Binding-site contacts:
Ligand atom CS contacts residue GLN55 of chain 1.C at 3.6 Å.
Ligand atom N7 contacts residue ALA166 of chain 1.C at 3.1 Å (h-bond).
Ligand atom C6 contacts residue LEU169 of chain 1.C at 3.7 Å (hydrophobic).
Ligand atom O4' contacts residue SER160 of chain 1.C at 3.6 Å.
Ligand atom O4' contacts residue GLY86 of chain 1.C at 3.4 Å.
Ligand atom C5' contacts residue ASP158 of chain 1.C at 3.5 Å.
Ligand atom N7 contacts residue PRO165 of chain 1.C at 3.1 Å.
Ligand atom C2 contacts residue CYS108 of chain 1.C at 3.4 Å (hydrophobic).
Ligand atom O3' contacts residue VAL114 of chain 1.C at 3.3 Å.
Ligand atom C4' contacts residue GLU109 of chain 1.C at 3.4 Å.
Ligand atom S5' contacts residue SPM1 of chain 1.H at 3.4 Å.
Ligand atom C4' contacts residue GLY87 of chain 1.C at 3.7 Å.
Ligand atom C3' contacts residue GLU109 of chain 1.C at 3.4 Å.
Ligand atom C4 contacts residue ILE110 of chain 1.C at 3.7 Å (hydrophobic).
Ligand atom N6 contacts residue ASP140 of chain 1.C at 2.9 Å (salt-bridge).
Ligand atom N1 contacts residue ALA141 of chain 1.C at 3.0 Å (h-bond).
Ligand atom N3 contacts residue GLY86 of chain 1.C at 3.5 Å.
Ligand atom N3 contacts residue CYS108 of chain 1.C at 3.7 Å.
Ligand atom S5' contacts residue ASP89 of chain 1.C at 3.1 Å (salt-bridge).
Ligand atom N1 contacts residue ASP140 of chain 1.C at 3.7 Å.
Ligand atom N6 contacts residue PRO165 of chain 1.C at 3.1 Å (h-bond).
Ligand atom C5' contacts residue SPM1 of chain 1.H at 3.7 Å.
Ligand atom C5' contacts residue SER160 of chain 1.C at 3.6 Å.
Ligand atom N3 contacts residue ILE110 of chain 1.C at 3.3 Å (h-bond).
Ligand atom O2' contacts residue ILE110 of chain 1.C at 3.7 Å.
Ligand atom O4' contacts residue ASP158 of chain 1.C at 3.7 Å.
Ligand atom N6 contacts residue THR168 of chain 1.C at 3.3 Å (h-bond).
Ligand atom O2' contacts residue GLN34 of chain 1.C at 2.8 Å (h-bond).
Ligand atom C8 contacts residue ALA166 of chain 1.C at 3.7 Å (hydrophobic).
Ligand atom C1' contacts residue GLU109 of chain 1.C at 3.5 Å.
Ligand atom C2' contacts residue GLU109 of chain 1.C at 3.4 Å.
Ligand atom CS contacts residue ASP89 of chain 1.C at 3.2 Å.
Ligand atom C2 contacts residue ILE110 of chain 1.C at 3.4 Å (hydrophobic).
Ligand atom C3' contacts residue LEU50 of chain 1.C at 3.6 Å (hydrophobic).
Ligand atom C8 contacts residue SER160 of chain 1.C at 3.2 Å.
Ligand atom O3' contacts residue GLU109 of chain 1.C at 2.5 Å (salt-bridge).
Ligand atom N6 contacts residue LEU169 of chain 1.C at 3.7 Å.
Ligand atom C2 contacts residue ALA141 of chain 1.C at 3.7 Å (hydrophobic).
Ligand atom O2' contacts residue ASP111 of chain 1.C at 3.7 Å.
Ligand atom O2' contacts residue GLU109 of chain 1.C at 2.7 Å (salt-bridge).

Sequence of chain 1.C:
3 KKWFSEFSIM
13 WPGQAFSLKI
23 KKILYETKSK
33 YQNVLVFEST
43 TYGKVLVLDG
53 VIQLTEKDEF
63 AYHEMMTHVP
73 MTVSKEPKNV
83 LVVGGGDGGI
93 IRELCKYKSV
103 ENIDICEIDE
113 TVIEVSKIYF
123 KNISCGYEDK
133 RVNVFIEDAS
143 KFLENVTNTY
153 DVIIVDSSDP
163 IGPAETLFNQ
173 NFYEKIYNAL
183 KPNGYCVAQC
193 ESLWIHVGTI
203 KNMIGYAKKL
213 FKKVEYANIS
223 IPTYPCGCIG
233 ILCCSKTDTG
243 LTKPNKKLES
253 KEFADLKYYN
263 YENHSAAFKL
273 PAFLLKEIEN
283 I

The small molecule below binds the protein below.
Small molecule (SMILES): CSC[C@H]1O[C@@H](n2cnc3c(N)ncnc32)[C@H](O)[C@@H]1O